Sequence of chain 1.A:
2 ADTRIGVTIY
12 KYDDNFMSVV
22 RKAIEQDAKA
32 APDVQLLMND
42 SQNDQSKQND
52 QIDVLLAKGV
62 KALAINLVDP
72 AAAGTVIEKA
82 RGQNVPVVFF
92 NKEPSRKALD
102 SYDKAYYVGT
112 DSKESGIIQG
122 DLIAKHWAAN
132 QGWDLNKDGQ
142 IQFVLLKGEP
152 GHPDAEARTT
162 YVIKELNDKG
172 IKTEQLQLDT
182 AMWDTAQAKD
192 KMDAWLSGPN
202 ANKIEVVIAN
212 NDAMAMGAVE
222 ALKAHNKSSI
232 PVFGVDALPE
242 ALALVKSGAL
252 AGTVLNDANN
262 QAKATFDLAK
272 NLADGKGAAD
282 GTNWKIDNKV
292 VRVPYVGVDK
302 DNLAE

This protein binds this small molecule.
Small molecule (SMILES): OC[C@H]1O[C@@H](O)[C@H](O)[C@@H](O)[C@@H]1O

Binding-site contacts:
Ligand atom C6 contacts residue ASN92 of chain 1.A at 3.4 Å.
Ligand atom C6 contacts residue HIS153 of chain 1.A at 3.8 Å.
Ligand atom O3 contacts residue ASP237 of chain 1.A at 2.6 Å (salt-bridge).
Ligand atom C1 contacts residue ARG159 of chain 1.A at 3.9 Å.
Ligand atom O4 contacts residue TRP184 of chain 1.A at 3.2 Å.
Ligand atom O4 contacts residue ASP15 of chain 1.A at 2.7 Å (salt-bridge).
Ligand atom O1 contacts residue ASN92 of chain 1.A at 3.3 Å (h-bond).
Ligand atom O3 contacts residue ASN212 of chain 1.A at 2.9 Å (h-bond).
Ligand atom O3 contacts residue PHE17 of chain 1.A at 3.5 Å.
Ligand atom C4 contacts residue ASP15 of chain 1.A at 3.5 Å.
Ligand atom C5 contacts residue ASN92 of chain 1.A at 4.1 Å.
Ligand atom C1 contacts residue ASN92 of chain 1.A at 3.7 Å.
Ligand atom C3 contacts residue TRP184 of chain 1.A at 3.9 Å (hydrophobic).
Ligand atom O6 contacts residue LYS93 of chain 1.A at 3.4 Å.
Ligand atom C2 contacts residue ASP237 of chain 1.A at 3.4 Å.
Ligand atom C2 contacts residue PHE17 of chain 1.A at 4.0 Å (hydrophobic).
Ligand atom O5 contacts residue HIS153 of chain 1.A at 3.9 Å.
Ligand atom C6 contacts residue TYR11 of chain 1.A at 3.7 Å (hydrophobic).
Ligand atom C3 contacts residue ASP237 of chain 1.A at 3.6 Å.
Ligand atom C2 contacts residue ASN257 of chain 1.A at 3.8 Å.
Ligand atom C6 contacts residue ASP15 of chain 1.A at 3.8 Å.
Ligand atom O6 contacts residue TYR11 of chain 1.A at 4.1 Å.
Ligand atom O6 contacts residue HIS153 of chain 1.A at 2.8 Å (h-bond).
Ligand atom O2 contacts residue ASP237 of chain 1.A at 2.5 Å (salt-bridge).
Ligand atom C2 contacts residue ARG159 of chain 1.A at 3.8 Å.
Ligand atom O6 contacts residue ASN92 of chain 1.A at 2.6 Å (h-bond).
Ligand atom O2 contacts residue ASN257 of chain 1.A at 3.5 Å (h-bond).
Ligand atom C4 contacts residue TRP184 of chain 1.A at 4.1 Å (hydrophobic).
Ligand atom O1 contacts residue ASP155 of chain 1.A at 2.6 Å (salt-bridge).
Ligand atom C5 contacts residue TRP184 of chain 1.A at 3.9 Å (hydrophobic).
Ligand atom O2 contacts residue ASN212 of chain 1.A at 4.1 Å.
Ligand atom O5 contacts residue ASP155 of chain 1.A at 3.9 Å.
Ligand atom O1 contacts residue ARG159 of chain 1.A at 3.3 Å (salt-bridge).
Ligand atom O1 contacts residue ASN257 of chain 1.A at 3.2 Å (h-bond).
Ligand atom C3 contacts residue ASN212 of chain 1.A at 3.6 Å.
Ligand atom O4 contacts residue ASN212 of chain 1.A at 3.5 Å (h-bond).
Ligand atom O5 contacts residue ASN92 of chain 1.A at 2.9 Å (h-bond).
Ligand atom O2 contacts residue ARG159 of chain 1.A at 2.8 Å (salt-bridge).
Ligand atom C1 contacts residue ASP155 of chain 1.A at 3.4 Å.
Ligand atom C5 contacts residue HIS153 of chain 1.A at 3.9 Å.